Sequence of chain 1.B:
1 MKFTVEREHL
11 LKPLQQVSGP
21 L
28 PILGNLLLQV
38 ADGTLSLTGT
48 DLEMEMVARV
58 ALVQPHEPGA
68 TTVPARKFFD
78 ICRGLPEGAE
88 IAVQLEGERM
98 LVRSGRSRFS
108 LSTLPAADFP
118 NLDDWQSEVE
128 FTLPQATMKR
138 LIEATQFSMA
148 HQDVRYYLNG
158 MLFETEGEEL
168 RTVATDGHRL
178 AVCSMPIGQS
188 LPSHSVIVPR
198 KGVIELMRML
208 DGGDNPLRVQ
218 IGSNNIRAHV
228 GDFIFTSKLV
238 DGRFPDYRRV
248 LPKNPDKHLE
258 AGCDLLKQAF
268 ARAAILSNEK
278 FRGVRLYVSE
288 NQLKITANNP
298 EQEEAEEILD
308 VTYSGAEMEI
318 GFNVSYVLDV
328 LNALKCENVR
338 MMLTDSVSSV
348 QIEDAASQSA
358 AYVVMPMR

This small molecule binds to this protein.
Small molecule (SMILES): O=C1Nc2ccc(Cl)cc2C1=O

Binding-site contacts:
Ligand atom CAI contacts residue PRO242 of chain 1.B at 4.4 Å (hydrophobic).
Ligand atom CAA contacts residue MET362 of chain 1.B at 4.4 Å (hydrophobic).
Ligand atom CAE contacts residue GLY174 of chain 1.B at 3.9 Å.
Ligand atom CLA contacts residue MET362 of chain 1.B at 4.2 Å.
Ligand atom CAF contacts residue GLY174 of chain 1.B at 3.7 Å.
Ligand atom CAJ contacts residue PRO242 of chain 1.B at 4.4 Å (hydrophobic).
Ligand atom CAE contacts residue THR172 of chain 1.B at 4.0 Å.
Ligand atom CLA contacts residue VAL247 of chain 1.B at 4.0 Å.
Ligand atom OAL contacts residue THR172 of chain 1.B at 3.3 Å (h-bond).
Ligand atom CAB contacts residue GLY174 of chain 1.B at 4.4 Å.
Ligand atom NAH contacts residue VAL247 of chain 1.B at 4.4 Å.
Ligand atom OAL contacts residue PRO242 of chain 1.B at 3.7 Å.
Ligand atom OAK contacts residue PRO242 of chain 1.B at 3.9 Å.
Ligand atom CLA contacts residue VAL360 of chain 1.B at 3.6 Å.
Ligand atom CAB contacts residue MET362 of chain 1.B at 4.1 Å (hydrophobic).
Ligand atom CAF contacts residue THR172 of chain 1.B at 3.4 Å.
Ligand atom CLA contacts residue ARG176 of chain 1.B at 3.5 Å.
Ligand atom CAF contacts residue VAL247 of chain 1.B at 4.0 Å (hydrophobic).
Ligand atom CAA contacts residue HIS175 of chain 1.B at 4.4 Å.
Ligand atom CLA contacts residue LEU177 of chain 1.B at 3.7 Å.
Ligand atom CAD contacts residue VAL247 of chain 1.B at 4.1 Å (hydrophobic).
Ligand atom CAD contacts residue GLY174 of chain 1.B at 4.3 Å.
Ligand atom CAA contacts residue GLY174 of chain 1.B at 4.0 Å.
Ligand atom CLA contacts residue HIS175 of chain 1.B at 3.4 Å.
Ligand atom CAB contacts residue VAL247 of chain 1.B at 3.6 Å (hydrophobic).
Ligand atom CAB contacts residue SER346 of chain 1.B at 4.2 Å.
Ligand atom OAL contacts residue GLY174 of chain 1.B at 3.7 Å.
Ligand atom CAA contacts residue VAL247 of chain 1.B at 3.5 Å (hydrophobic).
Ligand atom CAE contacts residue VAL247 of chain 1.B at 4.2 Å (hydrophobic).
Ligand atom CAI contacts residue GLY174 of chain 1.B at 4.0 Å.
Ligand atom CAI contacts residue THR172 of chain 1.B at 4.0 Å.
Ligand atom CAF contacts residue HIS175 of chain 1.B at 4.3 Å.
Ligand atom CAC contacts residue VAL247 of chain 1.B at 4.0 Å (hydrophobic).